Sequence of chain 1.A:
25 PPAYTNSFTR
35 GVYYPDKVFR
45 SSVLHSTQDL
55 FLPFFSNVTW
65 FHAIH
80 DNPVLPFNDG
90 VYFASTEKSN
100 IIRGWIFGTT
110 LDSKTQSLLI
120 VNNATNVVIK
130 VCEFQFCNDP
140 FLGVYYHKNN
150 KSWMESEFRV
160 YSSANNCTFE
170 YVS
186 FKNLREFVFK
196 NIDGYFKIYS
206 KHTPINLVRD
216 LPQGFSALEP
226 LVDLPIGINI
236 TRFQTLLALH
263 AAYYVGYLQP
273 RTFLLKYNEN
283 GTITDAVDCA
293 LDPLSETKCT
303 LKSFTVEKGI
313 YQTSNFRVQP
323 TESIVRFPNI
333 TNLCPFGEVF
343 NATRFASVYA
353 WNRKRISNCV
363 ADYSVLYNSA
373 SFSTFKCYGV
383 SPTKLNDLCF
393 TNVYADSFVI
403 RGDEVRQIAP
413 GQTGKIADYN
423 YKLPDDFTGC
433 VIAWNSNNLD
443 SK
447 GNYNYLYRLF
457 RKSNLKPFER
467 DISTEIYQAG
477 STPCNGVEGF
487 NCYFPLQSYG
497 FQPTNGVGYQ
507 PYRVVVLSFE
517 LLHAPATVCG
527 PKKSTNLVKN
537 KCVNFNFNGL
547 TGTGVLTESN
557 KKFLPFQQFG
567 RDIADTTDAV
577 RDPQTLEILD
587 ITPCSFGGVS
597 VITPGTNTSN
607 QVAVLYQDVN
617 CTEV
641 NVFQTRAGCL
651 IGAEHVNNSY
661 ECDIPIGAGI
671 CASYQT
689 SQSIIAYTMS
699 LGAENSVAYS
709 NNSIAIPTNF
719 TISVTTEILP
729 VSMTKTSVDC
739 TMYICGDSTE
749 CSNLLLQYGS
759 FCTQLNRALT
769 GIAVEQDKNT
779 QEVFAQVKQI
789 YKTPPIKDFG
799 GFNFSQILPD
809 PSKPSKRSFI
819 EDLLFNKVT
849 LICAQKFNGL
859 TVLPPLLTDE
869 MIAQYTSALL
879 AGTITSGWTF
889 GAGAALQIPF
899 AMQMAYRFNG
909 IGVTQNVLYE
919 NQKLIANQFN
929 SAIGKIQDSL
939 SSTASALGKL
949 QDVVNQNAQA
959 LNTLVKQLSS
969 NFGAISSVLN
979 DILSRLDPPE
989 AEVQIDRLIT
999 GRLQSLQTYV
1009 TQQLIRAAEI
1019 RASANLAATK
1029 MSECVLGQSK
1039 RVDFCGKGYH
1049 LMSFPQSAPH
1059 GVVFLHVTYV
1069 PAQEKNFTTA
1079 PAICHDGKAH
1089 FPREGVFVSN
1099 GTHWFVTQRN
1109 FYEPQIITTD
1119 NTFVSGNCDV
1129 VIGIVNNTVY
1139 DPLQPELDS

Binding-site contacts:
Ligand atom C4 contacts residue ASN616 of chain 1.A at 4.0 Å.
Ligand atom C5 contacts residue ASN616 of chain 1.A at 3.5 Å.
Ligand atom C2 contacts residue ASN616 of chain 1.A at 2.3 Å.
Ligand atom C3 contacts residue ASN616 of chain 1.A at 3.7 Å.
Ligand atom C1 contacts residue ASN616 of chain 1.A at 1.4 Å.
Ligand atom O5 contacts residue ASN616 of chain 1.A at 2.2 Å (h-bond).
Ligand atom O6 contacts residue THR618 of chain 1.A at 3.8 Å.
Ligand atom C7 contacts residue ASN616 of chain 1.A at 2.9 Å.
Ligand atom C8 contacts residue ASN616 of chain 1.A at 4.3 Å.
Ligand atom O7 contacts residue ASN616 of chain 1.A at 2.4 Å (h-bond).
Ligand atom N2 contacts residue ASN616 of chain 1.A at 2.9 Å (h-bond).

A small-molecule ligand and the protein it binds are described below.
Small molecule (SMILES): CC(=O)N[C@@H]1[C@@H](O)[C@H](O)[C@@H](CO)O[C@H]1O